Sequence of chain 1.F:
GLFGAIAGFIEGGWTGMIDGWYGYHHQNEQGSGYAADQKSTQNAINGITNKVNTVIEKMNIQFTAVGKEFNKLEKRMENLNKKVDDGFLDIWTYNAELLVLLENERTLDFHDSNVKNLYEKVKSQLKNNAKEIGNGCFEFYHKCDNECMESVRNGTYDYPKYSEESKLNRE

The small molecule below binds the protein below.
Small molecule (SMILES): CC(=O)N[C@@H](CCCc1ccccc1)C(=O)N[C@H]1CCCNC(=O)[C@@H](NC(=O)CCN)CNC(=O)[C@H](CO)NC(=O)[C@H](CC(C)C)NC(=O)[C@H](CC2=c3ccccc3=NC2)NC(=O)[C@H](CCC(=O)O)NC(=O)[C@H](Cc2ccccc2)NC(=O)[C@H](Cc2ccc(O)cc2)NC(=O)[C@H](CCC(=O)O)NC(=O)[C@H](CC(C)C)NC1=O

Binding-site contacts:
Ligand atom CD2 contacts residue TRP21 of chain 1.F at 3.6 Å (hydrophobic).
Ligand atom CE1 contacts residue GLY20 of chain 1.F at 3.1 Å.
Ligand atom CE2 contacts residue ASP19 of chain 1.F at 3.5 Å.
Ligand atom CH2 contacts residue GLN38 of chain 1.F at 3.6 Å.
Ligand atom CD1 contacts residue ILE56 of chain 1.F at 3.7 Å (hydrophobic).
Ligand atom CE1 contacts residue HIS28 of chain 1.E at 3.6 Å.
Ligand atom CG contacts residue THR49 of chain 1.F at 3.6 Å.
Ligand atom CE1 contacts residue ASP19 of chain 1.F at 3.4 Å.
Ligand atom CE2 contacts residue HIS28 of chain 1.E at 3.6 Å.
Ligand atom CZ2 contacts residue ASP19 of chain 1.F at 3.5 Å.
Ligand atom CD1 contacts residue THR49 of chain 1.F at 3.5 Å.
Ligand atom N contacts residue GLN42 of chain 1.F at 3.1 Å (h-bond).
Ligand atom O contacts residue ASN53 of chain 1.F at 3.4 Å (h-bond).
Ligand atom CZ contacts residue HIS28 of chain 1.E at 3.7 Å.
Ligand atom NE1 contacts residue ASP19 of chain 1.F at 2.9 Å (salt-bridge).
Ligand atom CE2 contacts residue THR315 of chain 1.E at 3.5 Å.
Ligand atom CZ contacts residue THR315 of chain 1.E at 3.7 Å.
Ligand atom CD2 contacts residue HIS28 of chain 1.E at 3.7 Å.
Ligand atom CH2 contacts residue THR41 of chain 1.F at 3.6 Å.
Ligand atom CE3 contacts residue GLN38 of chain 1.F at 3.5 Å.
Ligand atom CB contacts residue HIS28 of chain 1.E at 3.8 Å.
Ligand atom CB contacts residue THR49 of chain 1.F at 3.5 Å.
Ligand atom CG contacts residue HIS28 of chain 1.E at 3.4 Å.
Ligand atom CD1 contacts residue ASP19 of chain 1.F at 3.5 Å.
Ligand atom CB contacts residue GLN42 of chain 1.F at 3.7 Å.
Ligand atom CE1 contacts residue ILE18 of chain 1.F at 3.7 Å (hydrophobic).
Ligand atom CD1 contacts residue HIS28 of chain 1.E at 3.3 Å.
Ligand atom CD2 contacts residue GLN42 of chain 1.F at 3.4 Å.
Ligand atom CA contacts residue GLN42 of chain 1.F at 3.7 Å.
Ligand atom CJ contacts residue VAL52 of chain 1.F at 3.6 Å (hydrophobic).
Ligand atom OH contacts residue THR315 of chain 1.E at 3.1 Å (h-bond).
Ligand atom N contacts residue ASN53 of chain 1.F at 3.3 Å (h-bond).
Ligand atom CZ contacts residue GLY20 of chain 1.F at 3.5 Å.
Ligand atom CG contacts residue GLN38 of chain 1.F at 3.8 Å.
Ligand atom CB contacts residue ASN53 of chain 1.F at 3.3 Å.
Ligand atom CE1 contacts residue LEU289 of chain 1.E at 3.6 Å (hydrophobic).
Ligand atom CD1 contacts residue GLY20 of chain 1.F at 3.7 Å.
Ligand atom CD2 contacts residue GLN38 of chain 1.F at 3.7 Å.
Ligand atom CZ3 contacts residue GLN38 of chain 1.F at 3.5 Å.
Ligand atom CA contacts residue ASN53 of chain 1.F at 3.7 Å.

Sequence of chain 1.E:
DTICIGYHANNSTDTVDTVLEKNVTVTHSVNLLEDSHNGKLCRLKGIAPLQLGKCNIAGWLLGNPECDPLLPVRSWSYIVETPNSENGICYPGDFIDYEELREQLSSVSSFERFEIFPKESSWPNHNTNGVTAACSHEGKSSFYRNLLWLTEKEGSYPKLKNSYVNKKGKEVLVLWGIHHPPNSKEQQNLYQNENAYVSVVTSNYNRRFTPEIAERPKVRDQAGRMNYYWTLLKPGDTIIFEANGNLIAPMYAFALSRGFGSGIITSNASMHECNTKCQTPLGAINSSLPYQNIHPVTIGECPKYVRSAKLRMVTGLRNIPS